This protein binds this small molecule.
Small molecule (SMILES): COC(=O)CC1=C(C(=O)O)N[C@@H]([C@@H](C=O)NC(=O)Cc2cccs2)SC1

Binding-site contacts:
Ligand atom C14 contacts residue PHE174 of chain 5.A at 3.9 Å (hydrophobic).
Ligand atom O12 contacts residue SER100 of chain 5.A at 3.6 Å (h-bond).
Ligand atom O4A contacts residue TRP413 of chain 5.A at 3.8 Å.
Ligand atom C16 contacts residue GLN296 of chain 5.A at 3.0 Å.
Ligand atom O9 contacts residue ALA384 of chain 5.A at 2.9 Å (h-bond).
Ligand atom C6 contacts residue SER100 of chain 5.A at 3.3 Å.
Ligand atom C14 contacts residue ILE277 of chain 5.A at 3.9 Å (hydrophobic).
Ligand atom O12 contacts residue TYR99 of chain 5.A at 3.6 Å.
Ligand atom C4 contacts residue ARG409 of chain 5.A at 3.6 Å.
Ligand atom C11 contacts residue TYR99 of chain 5.A at 3.9 Å (hydrophobic).
Ligand atom O4A contacts residue ALA384 of chain 5.A at 3.6 Å (h-bond).
Ligand atom O4B contacts residue ARG409 of chain 5.A at 2.4 Å (salt-bridge).
Ligand atom S19 contacts residue ILE277 of chain 5.A at 3.6 Å.
Ligand atom C13 contacts residue ILE277 of chain 5.A at 3.4 Å (hydrophobic).
Ligand atom C17 contacts residue GLN296 of chain 5.A at 3.5 Å.
Ligand atom N10 contacts residue ALA384 of chain 5.A at 3.7 Å.
Ligand atom O9 contacts residue TYR99 of chain 5.A at 3.4 Å.
Ligand atom C2 contacts residue VAL175 of chain 5.A at 3.6 Å (hydrophobic).
Ligand atom O12 contacts residue GLN296 of chain 5.A at 3.3 Å.
Ligand atom C3' contacts residue LEU350 of chain 5.A at 3.9 Å (hydrophobic).
Ligand atom N10 contacts residue SER100 of chain 5.A at 3.6 Å.
Ligand atom C4' contacts residue ARG409 of chain 5.A at 3.1 Å.
Ligand atom C15 contacts residue PHE174 of chain 5.A at 3.2 Å (hydrophobic).
Ligand atom O4A contacts residue GLY383 of chain 5.A at 3.7 Å.
Ligand atom C15 contacts residue GLN296 of chain 5.A at 3.2 Å.
Ligand atom O9 contacts residue SER100 of chain 5.A at 2.2 Å (h-bond).
Ligand atom C16 contacts residue PHE174 of chain 5.A at 3.5 Å (hydrophobic).
Ligand atom O9 contacts residue GLY383 of chain 5.A at 3.5 Å.
Ligand atom C13 contacts residue TYR99 of chain 5.A at 3.5 Å (hydrophobic).
Ligand atom N5 contacts residue ALA384 of chain 5.A at 3.8 Å.
Ligand atom S1 contacts residue VAL175 of chain 5.A at 3.7 Å.
Ligand atom N5 contacts residue SER100 of chain 5.A at 3.8 Å.
Ligand atom C2 contacts residue TYR218 of chain 5.A at 3.9 Å (hydrophobic).
Ligand atom S1 contacts residue PHE174 of chain 5.A at 3.6 Å.
Ligand atom C8 contacts residue SER100 of chain 5.A at 1.4 Å.
Ligand atom C3' contacts residue ARG409 of chain 5.A at 3.9 Å.
Ligand atom C6 contacts residue TYR218 of chain 5.A at 3.5 Å (hydrophobic).
Ligand atom O4A contacts residue ARG409 of chain 5.A at 3.4 Å (salt-bridge).
Ligand atom C8 contacts residue TYR218 of chain 5.A at 3.8 Å (hydrophobic).
Ligand atom C7 contacts residue SER100 of chain 5.A at 2.5 Å.

Sequence of chain 5.A:
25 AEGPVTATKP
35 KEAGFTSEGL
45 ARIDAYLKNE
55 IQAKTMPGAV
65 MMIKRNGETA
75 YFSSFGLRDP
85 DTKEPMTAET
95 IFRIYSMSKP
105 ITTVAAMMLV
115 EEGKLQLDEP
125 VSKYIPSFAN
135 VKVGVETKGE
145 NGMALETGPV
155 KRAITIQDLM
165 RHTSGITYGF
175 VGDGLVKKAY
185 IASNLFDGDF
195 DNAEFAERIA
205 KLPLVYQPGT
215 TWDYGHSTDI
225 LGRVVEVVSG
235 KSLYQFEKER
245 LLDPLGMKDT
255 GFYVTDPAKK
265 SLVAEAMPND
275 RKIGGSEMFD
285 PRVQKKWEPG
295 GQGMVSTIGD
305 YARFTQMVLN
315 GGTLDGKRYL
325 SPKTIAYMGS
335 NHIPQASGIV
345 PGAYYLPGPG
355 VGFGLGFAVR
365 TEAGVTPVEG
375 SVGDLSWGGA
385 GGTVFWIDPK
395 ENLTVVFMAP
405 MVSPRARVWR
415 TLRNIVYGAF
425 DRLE